Binding-site contacts:
Ligand atom C7 contacts residue ASN136 of chain 1.A at 3.7 Å.
Ligand atom O7 contacts residue LEU361 of chain 1.A at 4.2 Å.
Ligand atom C1 contacts residue ASN136 of chain 1.A at 1.4 Å.
Ligand atom O5 contacts residue ASN136 of chain 1.A at 2.3 Å (h-bond).
Ligand atom C8 contacts residue LEU361 of chain 1.A at 4.3 Å (hydrophobic).
Ligand atom C4 contacts residue ASN136 of chain 1.A at 4.2 Å.
Ligand atom C2 contacts residue ASN136 of chain 1.A at 2.4 Å.
Ligand atom C5 contacts residue ASN136 of chain 1.A at 3.6 Å.
Ligand atom N2 contacts residue ASN136 of chain 1.A at 3.0 Å (h-bond).
Ligand atom C3 contacts residue ASN136 of chain 1.A at 3.8 Å.
Ligand atom O7 contacts residue ASN136 of chain 1.A at 3.9 Å.

Sequence of chain 1.A:
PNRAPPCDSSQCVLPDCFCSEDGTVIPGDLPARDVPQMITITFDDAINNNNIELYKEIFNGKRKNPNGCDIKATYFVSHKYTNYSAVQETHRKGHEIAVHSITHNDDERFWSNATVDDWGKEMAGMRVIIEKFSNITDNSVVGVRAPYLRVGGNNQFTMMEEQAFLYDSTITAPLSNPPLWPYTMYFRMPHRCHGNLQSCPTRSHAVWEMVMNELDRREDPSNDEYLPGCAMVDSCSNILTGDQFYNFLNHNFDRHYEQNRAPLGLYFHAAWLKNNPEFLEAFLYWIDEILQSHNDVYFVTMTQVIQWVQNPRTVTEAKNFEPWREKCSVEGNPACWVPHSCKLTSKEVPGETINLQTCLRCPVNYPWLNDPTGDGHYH

The protein below binds the small molecule below.
Small molecule (SMILES): CC(=O)N[C@@H]1[C@@H](O)[C@H](O)[C@@H](CO)O[C@H]1O